This small molecule binds to this protein.
Small molecule (SMILES): Nc1nc2c(ncn2[C@@H]2O[C@H](CO[P](=O)(O)OP(=O)(O)O)[C@@H](O[P](=O)(O)OP(=O)(O)O)[C@H]2O)c(=O)[nH]1

Sequence of chain 1.D:
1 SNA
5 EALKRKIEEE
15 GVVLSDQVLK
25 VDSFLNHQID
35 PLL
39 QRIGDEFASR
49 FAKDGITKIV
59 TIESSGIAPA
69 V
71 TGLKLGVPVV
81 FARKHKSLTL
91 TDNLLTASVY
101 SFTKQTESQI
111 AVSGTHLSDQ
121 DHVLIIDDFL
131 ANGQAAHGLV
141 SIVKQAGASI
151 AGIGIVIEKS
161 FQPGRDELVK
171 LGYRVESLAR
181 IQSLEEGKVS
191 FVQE

Binding-site contacts:
Ligand atom O2C contacts residue NA1 of chain 1.K at 2.4 Å (h-bond).
Ligand atom O2D contacts residue GLU61 of chain 1.C at 3.4 Å (salt-bridge).
Ligand atom C2' contacts residue NA1 of chain 1.K at 3.6 Å.
Ligand atom O3' contacts residue NA1 of chain 1.K at 3.1 Å (h-bond).
Ligand atom O6 contacts residue LYS159 of chain 1.C at 3.0 Å (salt-bridge).
Ligand atom N2 contacts residue THR89 of chain 1.D at 3.7 Å.
Ligand atom PC contacts residue NA1 of chain 1.K at 3.2 Å.
Ligand atom C6 contacts residue LYS159 of chain 1.C at 3.7 Å.
Ligand atom O1D contacts residue ARG83 of chain 1.D at 3.0 Å (salt-bridge).
Ligand atom C2 contacts residue LEU23 of chain 1.C at 3.2 Å (hydrophobic).
Ligand atom N1 contacts residue PHE129 of chain 1.C at 3.4 Å.
Ligand atom N2 contacts residue ASN30 of chain 1.C at 3.4 Å (h-bond).
Ligand atom O2' contacts residue PHE129 of chain 1.C at 3.5 Å.
Ligand atom O2C contacts residue NA1 of chain 1.L at 2.4 Å (h-bond).
Ligand atom C6 contacts residue PHE129 of chain 1.C at 3.7 Å (hydrophobic).
Ligand atom N2 contacts residue PHE129 of chain 1.C at 3.5 Å.
Ligand atom O3C contacts residue LYS84 of chain 1.C at 3.1 Å (salt-bridge).
Ligand atom C6 contacts residue LEU23 of chain 1.C at 3.6 Å (hydrophobic).
Ligand atom C5 contacts residue LYS159 of chain 1.C at 3.5 Å.
Ligand atom N2 contacts residue LEU23 of chain 1.C at 3.0 Å (h-bond).
Ligand atom O6 contacts residue LEU23 of chain 1.C at 3.0 Å (h-bond).
Ligand atom O2D contacts residue SER63 of chain 1.C at 3.0 Å (h-bond).
Ligand atom O2D contacts residue SER62 of chain 1.C at 2.8 Å (h-bond).
Ligand atom N1 contacts residue LEU23 of chain 1.C at 2.6 Å (h-bond).
Ligand atom PD contacts residue LYS84 of chain 1.C at 3.5 Å.
Ligand atom O2D contacts residue LYS84 of chain 1.C at 3.3 Å (salt-bridge).
Ligand atom C2 contacts residue PHE129 of chain 1.C at 3.5 Å (hydrophobic).
Ligand atom C4 contacts residue LEU88 of chain 1.D at 3.5 Å (hydrophobic).
Ligand atom O1C contacts residue LYS84 of chain 1.C at 2.9 Å (salt-bridge).
Ligand atom O6 contacts residue VAL22 of chain 1.C at 3.6 Å.
Ligand atom O1D contacts residue SER63 of chain 1.C at 2.6 Å (h-bond).
Ligand atom N7 contacts residue LYS159 of chain 1.C at 2.8 Å (salt-bridge).
Ligand atom O3D contacts residue ARG83 of chain 1.D at 2.9 Å (salt-bridge).
Ligand atom N3 contacts residue LEU88 of chain 1.D at 3.5 Å.
Ligand atom O2C contacts residue ASP128 of chain 1.C at 3.5 Å (salt-bridge).
Ligand atom PC contacts residue LYS84 of chain 1.C at 3.6 Å.
Ligand atom PC contacts residue NA1 of chain 1.L at 3.7 Å.
Ligand atom O3D contacts residue LYS84 of chain 1.C at 3.5 Å (salt-bridge).
Ligand atom O2' contacts residue NA1 of chain 1.K at 2.6 Å (h-bond).
Ligand atom O1D contacts residue NA1 of chain 1.K at 3.5 Å (h-bond).

Sequence of chain 1.C:
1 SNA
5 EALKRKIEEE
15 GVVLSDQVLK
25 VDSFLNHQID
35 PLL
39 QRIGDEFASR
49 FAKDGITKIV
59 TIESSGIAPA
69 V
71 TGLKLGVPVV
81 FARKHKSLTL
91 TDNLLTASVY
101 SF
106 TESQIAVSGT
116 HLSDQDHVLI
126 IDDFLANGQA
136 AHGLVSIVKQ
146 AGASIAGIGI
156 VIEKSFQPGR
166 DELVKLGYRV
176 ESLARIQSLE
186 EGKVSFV